Binding-site contacts:
Ligand atom O4 contacts residue HIS194 of chain 1.B at 3.0 Å.
Ligand atom O5A contacts residue HIS232 of chain 1.B at 2.6 Å (h-bond).
Ligand atom C2 contacts residue XYH1 of chain 1.Q at 0.8 Å.
Ligand atom ON contacts residue XYH1 of chain 1.Q at 0.6 Å (h-bond).
Ligand atom O1 contacts residue GLU281 of chain 1.B at 2.8 Å (salt-bridge).
Ligand atom O3 contacts residue XYH1 of chain 1.Q at 1.1 Å (h-bond).
Ligand atom ON contacts residue MG1 of chain 1.O at 2.0 Å.
Ligand atom ON contacts residue GLU281 of chain 1.B at 3.0 Å (salt-bridge).
Ligand atom C5 contacts residue HIS47 of chain 1.B at 3.2 Å.
Ligand atom O1 contacts residue MG1 of chain 1.O at 2.1 Å.
Ligand atom ON contacts residue ASP229 of chain 1.B at 2.8 Å (salt-bridge).
Ligand atom N contacts residue GLU352 of chain 1.B at 3.1 Å (salt-bridge).
Ligand atom C1 contacts residue XYH1 of chain 1.Q at 0.5 Å.
Ligand atom ON contacts residue GLU352 of chain 1.B at 3.4 Å (salt-bridge).
Ligand atom C2 contacts residue HIS194 of chain 1.B at 3.4 Å.
Ligand atom N contacts residue MG1 of chain 1.O at 2.7 Å.
Ligand atom O3 contacts residue ARG113 of chain 1.A at 3.0 Å (salt-bridge).
Ligand atom ON contacts residue GLU255 of chain 1.B at 2.7 Å (salt-bridge).
Ligand atom O4 contacts residue XYH1 of chain 1.Q at 0.4 Å (h-bond).
Ligand atom O2 contacts residue XYH1 of chain 1.Q at 1.1 Å.
Ligand atom C1 contacts residue ASP229 of chain 1.B at 3.3 Å.
Ligand atom N contacts residue XYH1 of chain 1.Q at 0.7 Å (h-bond).
Ligand atom C4 contacts residue XYH1 of chain 1.Q at 0.3 Å.
Ligand atom N contacts residue ASP229 of chain 1.B at 3.2 Å (salt-bridge).
Ligand atom O1 contacts residue ASP229 of chain 1.B at 3.0 Å (salt-bridge).
Ligand atom C5 contacts residue XYH1 of chain 1.Q at 0.1 Å.
Ligand atom C1 contacts residue MG1 of chain 1.O at 2.7 Å.
Ligand atom O5B contacts residue HIS47 of chain 1.B at 2.8 Å (h-bond).
Ligand atom C1 contacts residue HIS194 of chain 1.B at 3.1 Å.
Ligand atom O1 contacts residue XYH1 of chain 1.Q at 0.2 Å (h-bond).
Ligand atom O5A contacts residue HIS47 of chain 1.B at 3.0 Å (h-bond).
Ligand atom ON contacts residue LYS192 of chain 1.B at 2.6 Å (salt-bridge).
Ligand atom O5A contacts residue XYH1 of chain 1.Q at 0.3 Å (h-bond).
Ligand atom O2 contacts residue HIS332 of chain 1.B at 3.2 Å (h-bond).
Ligand atom O5A contacts residue ARG113 of chain 1.A at 3.1 Å (salt-bridge).
Ligand atom O5B contacts residue XYH1 of chain 1.Q at 0.1 Å (h-bond).
Ligand atom O4 contacts residue HIS232 of chain 1.B at 3.0 Å (h-bond).
Ligand atom ON contacts residue ARG303 of chain 1.B at 2.9 Å (salt-bridge).
Ligand atom N contacts residue HIS194 of chain 1.B at 3.0 Å (h-bond).
Ligand atom C3 contacts residue XYH1 of chain 1.Q at 0.4 Å.

Sequence of chain 1.B:
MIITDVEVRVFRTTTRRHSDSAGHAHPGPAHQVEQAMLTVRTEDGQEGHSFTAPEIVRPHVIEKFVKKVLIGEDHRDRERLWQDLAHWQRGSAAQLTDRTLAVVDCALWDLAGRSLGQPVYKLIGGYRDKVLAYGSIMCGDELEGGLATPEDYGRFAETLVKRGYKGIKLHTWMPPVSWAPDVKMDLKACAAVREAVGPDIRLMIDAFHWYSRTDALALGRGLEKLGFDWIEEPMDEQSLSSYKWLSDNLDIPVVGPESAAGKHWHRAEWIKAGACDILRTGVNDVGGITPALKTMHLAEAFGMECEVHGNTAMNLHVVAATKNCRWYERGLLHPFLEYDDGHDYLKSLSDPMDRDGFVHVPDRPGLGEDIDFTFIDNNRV

Sequence of chain 1.A:
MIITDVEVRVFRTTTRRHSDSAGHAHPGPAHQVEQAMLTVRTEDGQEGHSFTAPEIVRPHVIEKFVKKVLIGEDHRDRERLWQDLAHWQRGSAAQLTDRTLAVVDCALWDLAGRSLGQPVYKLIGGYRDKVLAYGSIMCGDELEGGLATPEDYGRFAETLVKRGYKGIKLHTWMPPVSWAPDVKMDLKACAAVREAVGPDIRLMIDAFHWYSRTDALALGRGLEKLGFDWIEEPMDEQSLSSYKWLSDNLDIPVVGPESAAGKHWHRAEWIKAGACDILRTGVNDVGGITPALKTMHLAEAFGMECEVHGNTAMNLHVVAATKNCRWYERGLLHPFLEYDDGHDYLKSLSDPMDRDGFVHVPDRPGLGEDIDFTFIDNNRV

A protein and the small-molecule ligand that binds it are described below.
Small molecule (SMILES): O=C(O)[C@H](O)[C@@H](O)[C@@H](O)C(=O)NO